The protein below binds the small molecule below.
Small molecule (SMILES): CC(=O)N[C@H]1[C@H](O[C@H]2[C@H](O)[C@@H](NC(C)=O)CO[C@@H]2CO)O[C@H](CO)[C@@H](O)[C@@H]1O

Sequence of chain 52.A:
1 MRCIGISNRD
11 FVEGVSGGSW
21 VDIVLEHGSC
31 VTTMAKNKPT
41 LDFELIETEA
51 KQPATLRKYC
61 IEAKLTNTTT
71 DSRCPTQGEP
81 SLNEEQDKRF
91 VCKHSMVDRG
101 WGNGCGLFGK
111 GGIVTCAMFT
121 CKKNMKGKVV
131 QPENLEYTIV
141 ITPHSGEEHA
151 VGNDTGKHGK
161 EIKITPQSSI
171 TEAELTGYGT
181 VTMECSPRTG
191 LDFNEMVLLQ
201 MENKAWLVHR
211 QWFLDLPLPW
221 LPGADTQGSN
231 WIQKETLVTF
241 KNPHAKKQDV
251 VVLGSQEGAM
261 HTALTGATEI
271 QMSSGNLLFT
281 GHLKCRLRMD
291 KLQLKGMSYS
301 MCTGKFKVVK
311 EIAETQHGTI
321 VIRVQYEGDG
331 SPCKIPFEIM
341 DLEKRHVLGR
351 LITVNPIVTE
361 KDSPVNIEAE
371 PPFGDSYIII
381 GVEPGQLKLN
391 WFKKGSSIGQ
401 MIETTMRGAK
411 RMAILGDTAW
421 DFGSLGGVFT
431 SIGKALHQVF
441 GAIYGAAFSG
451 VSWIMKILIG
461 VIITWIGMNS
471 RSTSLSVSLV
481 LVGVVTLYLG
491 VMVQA

Sequence of chain 18.A:
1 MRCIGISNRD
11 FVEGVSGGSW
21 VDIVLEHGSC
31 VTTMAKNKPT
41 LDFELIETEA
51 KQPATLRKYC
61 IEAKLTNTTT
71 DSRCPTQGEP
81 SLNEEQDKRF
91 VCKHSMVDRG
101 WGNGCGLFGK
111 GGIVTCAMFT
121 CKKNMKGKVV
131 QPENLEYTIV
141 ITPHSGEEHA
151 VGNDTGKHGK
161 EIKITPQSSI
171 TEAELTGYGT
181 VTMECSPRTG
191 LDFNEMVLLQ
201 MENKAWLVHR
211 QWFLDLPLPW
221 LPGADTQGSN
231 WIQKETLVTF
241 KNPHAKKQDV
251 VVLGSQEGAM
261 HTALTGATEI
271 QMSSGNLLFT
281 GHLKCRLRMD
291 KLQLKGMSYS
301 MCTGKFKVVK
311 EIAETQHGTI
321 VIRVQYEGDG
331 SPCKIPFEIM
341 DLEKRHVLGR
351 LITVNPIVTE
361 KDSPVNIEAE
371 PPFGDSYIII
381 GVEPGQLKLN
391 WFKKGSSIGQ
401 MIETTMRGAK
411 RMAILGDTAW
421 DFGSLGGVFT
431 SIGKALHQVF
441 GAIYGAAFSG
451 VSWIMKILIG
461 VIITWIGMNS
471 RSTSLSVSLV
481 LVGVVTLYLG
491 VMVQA

Binding-site contacts:
Ligand atom C3 contacts residue ASN153 of chain 18.A at 3.9 Å.
Ligand atom O5 contacts residue THR155 of chain 18.A at 3.9 Å.
Ligand atom C4 contacts residue ASN153 of chain 18.A at 4.2 Å.
Ligand atom C6 contacts residue HIS158 of chain 18.A at 3.6 Å.
Ligand atom O3 contacts residue HIS149 of chain 18.A at 4.2 Å.
Ligand atom O5 contacts residue GLY156 of chain 18.A at 4.1 Å.
Ligand atom O5 contacts residue HIS158 of chain 18.A at 3.2 Å.
Ligand atom C8 contacts residue GLY102 of chain 52.A at 3.5 Å.
Ligand atom C1 contacts residue ASN153 of chain 18.A at 1.4 Å.
Ligand atom C7 contacts residue HIS149 of chain 18.A at 4.3 Å.
Ligand atom C5 contacts residue HIS149 of chain 18.A at 4.2 Å.
Ligand atom C1 contacts residue THR155 of chain 18.A at 3.9 Å.
Ligand atom C5 contacts residue ASN153 of chain 18.A at 3.6 Å.
Ligand atom N2 contacts residue HIS149 of chain 18.A at 4.2 Å.
Ligand atom C5 contacts residue GLY156 of chain 18.A at 4.1 Å.
Ligand atom O6 contacts residue HIS149 of chain 18.A at 3.5 Å.
Ligand atom C8 contacts residue ASN153 of chain 18.A at 4.5 Å.
Ligand atom O5 contacts residue ASN153 of chain 18.A at 2.3 Å (h-bond).
Ligand atom O5 contacts residue HIS149 of chain 18.A at 3.6 Å (h-bond).
Ligand atom C6 contacts residue GLY156 of chain 18.A at 3.8 Å.
Ligand atom C5 contacts residue HIS158 of chain 18.A at 4.0 Å.
Ligand atom C7 contacts residue ASN153 of chain 18.A at 4.1 Å.
Ligand atom O6 contacts residue HIS158 of chain 18.A at 3.5 Å.
Ligand atom C4 contacts residue HIS149 of chain 18.A at 3.7 Å.
Ligand atom O7 contacts residue HIS149 of chain 18.A at 3.3 Å.
Ligand atom C1 contacts residue HIS158 of chain 18.A at 4.2 Å.
Ligand atom C2 contacts residue HIS149 of chain 18.A at 3.4 Å.
Ligand atom C2 contacts residue ASN153 of chain 18.A at 2.5 Å.
Ligand atom N2 contacts residue ASN153 of chain 18.A at 3.1 Å (h-bond).
Ligand atom C1 contacts residue HIS149 of chain 18.A at 3.6 Å.
Ligand atom C3 contacts residue HIS149 of chain 18.A at 4.3 Å.